A protein and the small-molecule ligand that binds it are described below.
Small molecule (SMILES): CC(=O)N[C@@H]1[C@@H](O)[C@H](O)[C@@H](CO)O[C@H]1O

Sequence of chain 1.D:
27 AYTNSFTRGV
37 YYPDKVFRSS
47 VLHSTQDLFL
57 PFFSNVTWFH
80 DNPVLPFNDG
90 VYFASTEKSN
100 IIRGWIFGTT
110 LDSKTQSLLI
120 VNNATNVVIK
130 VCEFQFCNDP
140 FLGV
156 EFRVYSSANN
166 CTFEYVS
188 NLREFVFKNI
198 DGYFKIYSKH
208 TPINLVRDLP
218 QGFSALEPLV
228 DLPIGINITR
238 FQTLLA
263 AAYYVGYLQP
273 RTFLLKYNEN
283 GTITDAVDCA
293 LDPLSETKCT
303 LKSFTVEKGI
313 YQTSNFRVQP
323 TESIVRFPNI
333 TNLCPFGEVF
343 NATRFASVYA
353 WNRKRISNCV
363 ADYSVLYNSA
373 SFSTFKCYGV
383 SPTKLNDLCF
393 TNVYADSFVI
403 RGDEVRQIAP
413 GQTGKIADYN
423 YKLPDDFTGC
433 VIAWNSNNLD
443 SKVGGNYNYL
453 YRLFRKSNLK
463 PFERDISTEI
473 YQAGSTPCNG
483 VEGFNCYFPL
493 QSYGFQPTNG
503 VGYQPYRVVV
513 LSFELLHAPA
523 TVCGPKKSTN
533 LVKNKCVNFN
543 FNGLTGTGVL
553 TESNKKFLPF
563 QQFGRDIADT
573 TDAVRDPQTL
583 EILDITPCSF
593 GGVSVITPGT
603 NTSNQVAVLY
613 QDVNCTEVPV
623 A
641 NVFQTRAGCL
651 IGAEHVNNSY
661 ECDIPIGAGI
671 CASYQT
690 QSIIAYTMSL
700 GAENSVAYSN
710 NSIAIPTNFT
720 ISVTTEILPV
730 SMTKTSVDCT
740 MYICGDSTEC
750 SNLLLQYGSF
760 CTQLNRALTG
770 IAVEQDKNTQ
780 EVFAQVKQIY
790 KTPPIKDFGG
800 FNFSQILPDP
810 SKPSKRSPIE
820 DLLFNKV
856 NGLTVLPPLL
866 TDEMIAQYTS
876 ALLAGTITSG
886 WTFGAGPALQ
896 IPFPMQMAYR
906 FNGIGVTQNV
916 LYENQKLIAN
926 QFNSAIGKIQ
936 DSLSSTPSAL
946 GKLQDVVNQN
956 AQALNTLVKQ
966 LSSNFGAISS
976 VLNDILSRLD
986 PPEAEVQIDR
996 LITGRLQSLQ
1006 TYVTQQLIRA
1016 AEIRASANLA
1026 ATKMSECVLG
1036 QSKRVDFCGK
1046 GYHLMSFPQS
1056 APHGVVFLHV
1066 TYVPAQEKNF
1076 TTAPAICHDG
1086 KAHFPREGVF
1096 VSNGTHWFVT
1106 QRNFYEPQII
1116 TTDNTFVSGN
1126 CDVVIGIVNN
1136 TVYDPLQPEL

Binding-site contacts:
Ligand atom O5 contacts residue ASN282 of chain 1.D at 2.4 Å (h-bond).
Ligand atom C4 contacts residue ASN282 of chain 1.D at 4.2 Å.
Ligand atom C3 contacts residue ASN282 of chain 1.D at 3.8 Å.
Ligand atom C5 contacts residue ASN282 of chain 1.D at 3.7 Å.
Ligand atom C1 contacts residue ASN282 of chain 1.D at 1.4 Å.
Ligand atom C8 contacts residue GLU281 of chain 1.D at 4.0 Å.
Ligand atom C1 contacts residue GLU281 of chain 1.D at 3.4 Å.
Ligand atom C2 contacts residue GLU281 of chain 1.D at 3.6 Å.
Ligand atom C7 contacts residue GLU281 of chain 1.D at 3.9 Å.
Ligand atom C7 contacts residue ASN282 of chain 1.D at 3.6 Å.
Ligand atom C3 contacts residue GLU281 of chain 1.D at 4.1 Å.
Ligand atom C8 contacts residue ASN280 of chain 1.D at 4.1 Å.
Ligand atom C2 contacts residue ASN282 of chain 1.D at 2.4 Å.
Ligand atom N2 contacts residue GLU281 of chain 1.D at 2.9 Å (salt-bridge).
Ligand atom O7 contacts residue ASN282 of chain 1.D at 3.9 Å.
Ligand atom N2 contacts residue ASN282 of chain 1.D at 2.9 Å (h-bond).